A protein and the small-molecule ligand that binds it are described below.
Small molecule (SMILES): CC(=O)N[C@H]1[C@H](O[C@H]2[C@H](O)[C@@H](NC(C)=O)CO[C@@H]2CO[C@@H]2O[C@@H](C)[C@@H](O)[C@@H](O)[C@@H]2O)O[C@H](CO)[C@@H](O)[C@@H]1O

Sequence of chain 1.A:
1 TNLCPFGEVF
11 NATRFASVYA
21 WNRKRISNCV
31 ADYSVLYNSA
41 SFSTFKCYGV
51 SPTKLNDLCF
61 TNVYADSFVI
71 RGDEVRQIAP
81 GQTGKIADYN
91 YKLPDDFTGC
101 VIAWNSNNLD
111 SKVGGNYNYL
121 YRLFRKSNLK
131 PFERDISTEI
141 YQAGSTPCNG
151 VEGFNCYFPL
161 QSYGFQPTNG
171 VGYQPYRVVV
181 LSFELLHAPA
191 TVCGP

Binding-site contacts:
Ligand atom C5 contacts residue ASN11 of chain 1.A at 3.5 Å.
Ligand atom O7 contacts residue VAL35 of chain 1.A at 4.3 Å.
Ligand atom C2 contacts residue ASN11 of chain 1.A at 2.5 Å.
Ligand atom C1 contacts residue ASN11 of chain 1.A at 1.4 Å.
Ligand atom C8 contacts residue LEU36 of chain 1.A at 3.5 Å (hydrophobic).
Ligand atom O3 contacts residue VAL35 of chain 1.A at 4.2 Å.
Ligand atom O7 contacts residue ASN11 of chain 1.A at 4.2 Å.
Ligand atom C6 contacts residue ASN11 of chain 1.A at 4.1 Å.
Ligand atom O7 contacts residue PHE6 of chain 1.A at 4.4 Å.
Ligand atom C6 contacts residue VAL35 of chain 1.A at 4.3 Å (hydrophobic).
Ligand atom C7 contacts residue PHE6 of chain 1.A at 4.5 Å (hydrophobic).
Ligand atom N2 contacts residue GLY7 of chain 1.A at 4.5 Å.
Ligand atom C7 contacts residue ASN11 of chain 1.A at 3.9 Å.
Ligand atom C8 contacts residue PHE6 of chain 1.A at 3.8 Å (hydrophobic).
Ligand atom O5 contacts residue ASN11 of chain 1.A at 2.2 Å (h-bond).
Ligand atom C5 contacts residue ASN11 of chain 1.A at 4.3 Å.
Ligand atom C8 contacts residue GLY7 of chain 1.A at 4.0 Å.
Ligand atom C8 contacts residue PHE10 of chain 1.A at 3.9 Å (hydrophobic).
Ligand atom C7 contacts residue VAL35 of chain 1.A at 4.4 Å (hydrophobic).
Ligand atom C7 contacts residue GLY7 of chain 1.A at 3.8 Å.
Ligand atom O7 contacts residue GLY7 of chain 1.A at 3.5 Å.
Ligand atom N2 contacts residue ASN11 of chain 1.A at 3.1 Å (h-bond).
Ligand atom C3 contacts residue ASN11 of chain 1.A at 3.8 Å.
Ligand atom C8 contacts residue VAL35 of chain 1.A at 4.2 Å (hydrophobic).
Ligand atom N2 contacts residue PHE10 of chain 1.A at 4.5 Å.
Ligand atom C4 contacts residue ASN11 of chain 1.A at 4.2 Å.